The small molecule below binds the protein below.
Small molecule (SMILES): CC(=O)N[C@@H]1[C@@H](O)[C@H](O)[C@@H](CO)O[C@H]1O

Sequence of chain 1.A:
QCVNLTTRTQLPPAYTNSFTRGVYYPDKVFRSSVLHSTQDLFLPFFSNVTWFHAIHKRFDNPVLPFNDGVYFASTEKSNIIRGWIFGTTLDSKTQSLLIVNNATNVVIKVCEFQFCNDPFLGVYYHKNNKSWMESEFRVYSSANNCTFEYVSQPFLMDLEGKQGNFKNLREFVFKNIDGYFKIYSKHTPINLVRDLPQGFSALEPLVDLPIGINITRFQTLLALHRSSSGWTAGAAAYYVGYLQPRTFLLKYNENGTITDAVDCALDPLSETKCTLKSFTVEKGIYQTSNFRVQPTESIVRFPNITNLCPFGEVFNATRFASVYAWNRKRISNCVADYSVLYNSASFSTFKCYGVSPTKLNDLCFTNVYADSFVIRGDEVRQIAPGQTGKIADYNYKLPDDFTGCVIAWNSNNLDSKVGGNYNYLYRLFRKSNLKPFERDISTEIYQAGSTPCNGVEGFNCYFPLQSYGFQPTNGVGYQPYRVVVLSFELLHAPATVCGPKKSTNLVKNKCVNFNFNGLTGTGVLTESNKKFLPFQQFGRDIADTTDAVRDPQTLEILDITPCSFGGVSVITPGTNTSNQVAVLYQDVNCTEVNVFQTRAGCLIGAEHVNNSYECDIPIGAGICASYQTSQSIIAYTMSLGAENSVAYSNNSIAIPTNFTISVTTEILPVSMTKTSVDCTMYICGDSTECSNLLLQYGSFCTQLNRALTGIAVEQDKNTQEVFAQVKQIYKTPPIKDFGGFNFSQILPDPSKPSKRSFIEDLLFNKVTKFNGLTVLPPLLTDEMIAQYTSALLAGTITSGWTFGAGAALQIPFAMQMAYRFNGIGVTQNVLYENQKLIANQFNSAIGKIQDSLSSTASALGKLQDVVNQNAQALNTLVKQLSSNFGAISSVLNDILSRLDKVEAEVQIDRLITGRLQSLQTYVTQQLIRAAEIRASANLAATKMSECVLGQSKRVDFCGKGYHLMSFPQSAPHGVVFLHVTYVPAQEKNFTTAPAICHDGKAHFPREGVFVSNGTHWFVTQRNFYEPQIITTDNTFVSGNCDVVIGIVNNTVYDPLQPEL

Binding-site contacts:
Ligand atom C2 contacts residue ASN704 of chain 1.A at 2.4 Å.
Ligand atom C6 contacts residue GLN913 of chain 1.A at 4.3 Å.
Ligand atom O6 contacts residue GLN913 of chain 1.A at 3.2 Å (h-bond).
Ligand atom C7 contacts residue ASN704 of chain 1.A at 3.3 Å.
Ligand atom C5 contacts residue GLN913 of chain 1.A at 4.3 Å.
Ligand atom C3 contacts residue ASN704 of chain 1.A at 3.8 Å.
Ligand atom N2 contacts residue ASN704 of chain 1.A at 3.0 Å (h-bond).
Ligand atom C1 contacts residue ASN704 of chain 1.A at 1.4 Å.
Ligand atom C5 contacts residue ASN704 of chain 1.A at 3.6 Å.
Ligand atom O5 contacts residue ASN704 of chain 1.A at 2.3 Å (h-bond).
Ligand atom O7 contacts residue ASN704 of chain 1.A at 3.1 Å (h-bond).
Ligand atom C8 contacts residue ASN704 of chain 1.A at 4.5 Å.
Ligand atom C4 contacts residue ASN704 of chain 1.A at 4.2 Å.
Ligand atom O7 contacts residue GLN1058 of chain 1.A at 3.9 Å.